Binding-site contacts:
Ligand atom C7 contacts residue ASN351 of chain 1.C at 3.5 Å.
Ligand atom C2 contacts residue ASN351 of chain 1.C at 2.4 Å.
Ligand atom O5 contacts residue ASN351 of chain 1.C at 2.3 Å (h-bond).
Ligand atom C4 contacts residue ASN351 of chain 1.C at 4.1 Å.
Ligand atom C5 contacts residue ASN351 of chain 1.C at 3.6 Å.
Ligand atom C8 contacts residue ASN351 of chain 1.C at 3.3 Å.
Ligand atom O7 contacts residue ASN351 of chain 1.C at 4.5 Å.
Ligand atom N2 contacts residue ASN351 of chain 1.C at 3.0 Å (h-bond).
Ligand atom C3 contacts residue ASN351 of chain 1.C at 3.8 Å.
Ligand atom C1 contacts residue ASN351 of chain 1.C at 1.4 Å.

This small molecule binds to this protein.
Small molecule (SMILES): CC(=O)N[C@@H]1[C@@H](O)[C@H](O)[C@@H](CO)O[C@H]1O

Sequence of chain 1.C:
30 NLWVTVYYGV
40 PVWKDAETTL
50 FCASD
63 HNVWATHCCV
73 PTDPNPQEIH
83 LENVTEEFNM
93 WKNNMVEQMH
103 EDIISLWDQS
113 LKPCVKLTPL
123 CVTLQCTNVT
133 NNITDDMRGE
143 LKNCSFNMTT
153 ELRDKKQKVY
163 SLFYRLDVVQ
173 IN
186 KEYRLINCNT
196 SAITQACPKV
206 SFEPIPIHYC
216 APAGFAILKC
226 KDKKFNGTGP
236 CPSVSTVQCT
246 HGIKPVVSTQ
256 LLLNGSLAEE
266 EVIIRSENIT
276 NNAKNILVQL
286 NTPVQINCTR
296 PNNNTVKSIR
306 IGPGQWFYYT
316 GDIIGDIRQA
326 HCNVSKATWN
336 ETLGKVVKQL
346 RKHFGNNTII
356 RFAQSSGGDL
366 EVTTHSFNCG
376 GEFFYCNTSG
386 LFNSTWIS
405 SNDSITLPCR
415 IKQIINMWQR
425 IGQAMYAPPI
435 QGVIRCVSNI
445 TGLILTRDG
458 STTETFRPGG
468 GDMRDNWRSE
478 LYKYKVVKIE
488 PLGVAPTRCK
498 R